Sequence of chain 2.A:
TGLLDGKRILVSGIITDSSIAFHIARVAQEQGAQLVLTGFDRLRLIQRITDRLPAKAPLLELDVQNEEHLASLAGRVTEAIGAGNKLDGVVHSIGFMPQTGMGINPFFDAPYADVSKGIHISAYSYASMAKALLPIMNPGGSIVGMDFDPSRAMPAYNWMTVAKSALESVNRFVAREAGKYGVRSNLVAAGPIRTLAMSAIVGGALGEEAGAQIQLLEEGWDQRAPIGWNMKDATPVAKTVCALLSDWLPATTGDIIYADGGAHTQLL

A small-molecule ligand and the protein it binds are described below.
Small molecule (SMILES): O=C(Nc1ccccc1)[C@H]1CC(=O)N(C2CCCCC2)C1

Binding-site contacts:
Ligand atom C26 contacts residue PRO156 of chain 2.A at 3.3 Å (hydrophobic).
Ligand atom O38 contacts residue TYR158 of chain 2.A at 2.7 Å (h-bond).
Ligand atom C26 contacts residue ILE215 of chain 2.A at 3.6 Å (hydrophobic).
Ligand atom C27 contacts residue ILE215 of chain 2.A at 3.4 Å (hydrophobic).
Ligand atom C17 contacts residue MET199 of chain 2.A at 3.4 Å (hydrophobic).
Ligand atom C25 contacts residue TYR158 of chain 2.A at 3.9 Å (hydrophobic).
Ligand atom C26 contacts residue TYR158 of chain 2.A at 3.4 Å (hydrophobic).
Ligand atom N35 contacts residue MET199 of chain 2.A at 3.5 Å.
Ligand atom C16 contacts residue NAD1 of chain 2.B at 3.4 Å.
Ligand atom C5 contacts residue PHE97 of chain 2.A at 3.9 Å (hydrophobic).
Ligand atom C3 contacts residue NAD1 of chain 2.B at 3.7 Å.
Ligand atom C28 contacts residue ILE215 of chain 2.A at 3.7 Å (hydrophobic).
Ligand atom C24 contacts residue TYR158 of chain 2.A at 3.9 Å (hydrophobic).
Ligand atom C25 contacts residue MET155 of chain 2.A at 3.9 Å (hydrophobic).
Ligand atom C15 contacts residue NAD1 of chain 2.B at 3.4 Å.
Ligand atom O37 contacts residue MET199 of chain 2.A at 3.4 Å (h-bond).
Ligand atom O37 contacts residue TYR158 of chain 2.A at 3.8 Å.
Ligand atom C1 contacts residue NAD1 of chain 2.B at 3.9 Å.
Ligand atom C33 contacts residue MET199 of chain 2.A at 3.2 Å (hydrophobic).
Ligand atom C33 contacts residue TYR158 of chain 2.A at 3.8 Å (hydrophobic).
Ligand atom C24 contacts residue PHE149 of chain 2.A at 3.8 Å (hydrophobic).
Ligand atom C18 contacts residue NAD1 of chain 2.B at 3.8 Å.
Ligand atom C27 contacts residue ALA157 of chain 2.A at 3.8 Å (hydrophobic).
Ligand atom C25 contacts residue PRO156 of chain 2.A at 4.0 Å (hydrophobic).
Ligand atom C17 contacts residue NAD1 of chain 2.B at 3.6 Å.
Ligand atom O38 contacts residue NAD1 of chain 2.B at 2.7 Å (h-bond).
Ligand atom C15 contacts residue TYR158 of chain 2.A at 3.5 Å (hydrophobic).
Ligand atom C1 contacts residue GLY96 of chain 2.A at 3.5 Å.
Ligand atom C28 contacts residue MET103 of chain 2.A at 3.8 Å (hydrophobic).
Ligand atom C27 contacts residue TYR158 of chain 2.A at 3.6 Å (hydrophobic).
Ligand atom C18 contacts residue MET199 of chain 2.A at 3.5 Å (hydrophobic).
Ligand atom C29 contacts residue TYR158 of chain 2.A at 3.6 Å (hydrophobic).
Ligand atom O37 contacts residue MET103 of chain 2.A at 3.3 Å.
Ligand atom C2 contacts residue NAD1 of chain 2.B at 3.8 Å.
Ligand atom C6 contacts residue GLY96 of chain 2.A at 3.5 Å.
Ligand atom C16 contacts residue TYR158 of chain 2.A at 3.7 Å (hydrophobic).
Ligand atom C26 contacts residue ALA157 of chain 2.A at 3.6 Å (hydrophobic).
Ligand atom N19 contacts residue NAD1 of chain 2.B at 3.9 Å.
Ligand atom C25 contacts residue LEU218 of chain 2.A at 3.9 Å (hydrophobic).
Ligand atom C28 contacts residue TYR158 of chain 2.A at 3.6 Å (hydrophobic).